Binding-site contacts:
Ligand atom C2' contacts residue K1 of chain 1.E at 3.7 Å.
Ligand atom C3' contacts residue K1 of chain 1.E at 3.4 Å.
Ligand atom N1 contacts residue GLU317 of chain 1.A at 3.5 Å.
Ligand atom O4' contacts residue GLN113 of chain 1.A at 3.4 Å.
Ligand atom N3B contacts residue GLY108 of chain 1.A at 3.0 Å (h-bond).
Ligand atom N7 contacts residue GLN113 of chain 1.A at 3.7 Å.
Ligand atom O1B contacts residue MG1 of chain 1.B at 2.1 Å.
Ligand atom O3A contacts residue GLY108 of chain 1.A at 3.4 Å.
Ligand atom N3B contacts residue MG1 of chain 1.B at 3.4 Å.
Ligand atom O2B contacts residue GLY110 of chain 1.A at 3.1 Å (h-bond).
Ligand atom O1G contacts residue PHE107 of chain 1.A at 3.6 Å.
Ligand atom O1G contacts residue GLN257 of chain 1.A at 3.3 Å (h-bond).
Ligand atom O1G contacts residue LYS111 of chain 1.A at 2.7 Å (salt-bridge).
Ligand atom C5 contacts residue ARG158 of chain 1.A at 3.5 Å.
Ligand atom O5' contacts residue GLN113 of chain 1.A at 3.3 Å.
Ligand atom O1A contacts residue GLN113 of chain 1.A at 2.8 Å (h-bond).
Ligand atom O1A contacts residue GLY110 of chain 1.A at 3.4 Å.
Ligand atom N1 contacts residue ARG158 of chain 1.A at 3.7 Å.
Ligand atom O2B contacts residue GLY108 of chain 1.A at 3.5 Å (h-bond).
Ligand atom O1A contacts residue THR112 of chain 1.A at 3.1 Å (h-bond).
Ligand atom N6 contacts residue ARG158 of chain 1.A at 3.2 Å (salt-bridge).
Ligand atom O1G contacts residue GLY108 of chain 1.A at 3.6 Å (h-bond).
Ligand atom O2B contacts residue LYS111 of chain 1.A at 2.6 Å (salt-bridge).
Ligand atom O2B contacts residue SER109 of chain 1.A at 3.2 Å (h-bond).
Ligand atom PB contacts residue MG1 of chain 1.B at 3.2 Å.
Ligand atom O2G contacts residue MG1 of chain 1.B at 2.0 Å.
Ligand atom N7 contacts residue ARG158 of chain 1.A at 3.4 Å (salt-bridge).
Ligand atom PB contacts residue GLY110 of chain 1.A at 3.7 Å.
Ligand atom N6 contacts residue GLN161 of chain 1.A at 2.7 Å (h-bond).
Ligand atom O3A contacts residue GLY110 of chain 1.A at 3.0 Å (h-bond).
Ligand atom C2 contacts residue GLU317 of chain 1.A at 3.6 Å.
Ligand atom O1B contacts residue THR112 of chain 1.A at 3.0 Å (h-bond).
Ligand atom PB contacts residue LYS111 of chain 1.A at 3.7 Å.
Ligand atom O2' contacts residue K1 of chain 1.E at 2.8 Å.
Ligand atom C8 contacts residue GLN113 of chain 1.A at 3.4 Å.
Ligand atom PG contacts residue MG1 of chain 1.B at 3.2 Å.
Ligand atom C6 contacts residue ARG158 of chain 1.A at 3.3 Å.
Ligand atom O1B contacts residue LYS111 of chain 1.A at 3.6 Å (salt-bridge).
Ligand atom C2 contacts residue THR316 of chain 1.A at 3.5 Å.
Ligand atom O3' contacts residue K1 of chain 1.E at 2.7 Å.

Sequence of chain 1.A:
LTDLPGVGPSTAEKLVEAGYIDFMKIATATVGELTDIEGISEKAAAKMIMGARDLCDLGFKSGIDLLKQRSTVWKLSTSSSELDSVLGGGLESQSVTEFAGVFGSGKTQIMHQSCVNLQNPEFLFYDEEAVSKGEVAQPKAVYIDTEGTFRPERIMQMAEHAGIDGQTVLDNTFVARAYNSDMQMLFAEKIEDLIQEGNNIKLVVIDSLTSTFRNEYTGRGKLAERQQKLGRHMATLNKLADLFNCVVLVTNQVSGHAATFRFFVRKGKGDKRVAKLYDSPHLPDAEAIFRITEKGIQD

This protein binds this small molecule.
Small molecule (SMILES): Nc1ncnc2c1ncn2[C@@H]1O[C@H](CO[P](=O)(O)O[P](=O)(O)NP(=O)(O)O)[C@@H](O)[C@H]1O